Binding-site contacts:
Ligand atom N6 contacts residue PHE190 of chain 1.SA at 3.5 Å.
Ligand atom OP1 contacts residue ARG235 of chain 1.SA at 3.1 Å (salt-bridge).
Ligand atom OP1 contacts residue ARG145 of chain 1.MA at 2.3 Å (salt-bridge).
Ligand atom C6 contacts residue PHE190 of chain 1.SA at 3.3 Å (hydrophobic).
Ligand atom O3' contacts residue TYR237 of chain 1.SA at 3.6 Å.
Ligand atom C3' contacts residue ILE42 of chain 1.SA at 3.7 Å (hydrophobic).
Ligand atom OP2 contacts residue HIS149 of chain 1.MA at 3.3 Å.
Ligand atom OP1 contacts residue VAL153 of chain 1.MA at 3.3 Å.
Ligand atom OP2 contacts residue ARG235 of chain 1.SA at 2.5 Å (salt-bridge).
Ligand atom C8 contacts residue PHE190 of chain 1.SA at 3.5 Å (hydrophobic).
Ligand atom N9 contacts residue PHE190 of chain 1.SA at 3.7 Å.
Ligand atom C5 contacts residue PHE190 of chain 1.SA at 3.3 Å (hydrophobic).
Ligand atom P contacts residue ARG235 of chain 1.SA at 3.3 Å.
Ligand atom O4 contacts residue LYS85 of chain 1.SA at 3.2 Å (salt-bridge).
Ligand atom C2 contacts residue LYS34 of chain 1.MA at 3.3 Å.
Ligand atom C5' contacts residue ILE42 of chain 1.SA at 3.8 Å (hydrophobic).
Ligand atom C1' contacts residue ARG155 of chain 1.MA at 3.6 Å.
Ligand atom C7 contacts residue LEU40 of chain 1.SA at 3.5 Å (hydrophobic).
Ligand atom OP2 contacts residue ARG156 of chain 1.MA at 3.8 Å.
Ligand atom O3' contacts residue SER39 of chain 1.SA at 4.1 Å.
Ligand atom C2' contacts residue TYR237 of chain 1.SA at 4.0 Å (hydrophobic).
Ligand atom P contacts residue ARG145 of chain 1.MA at 3.7 Å.
Ligand atom N3 contacts residue LYS34 of chain 1.MA at 3.3 Å (salt-bridge).
Ligand atom C2' contacts residue ARG155 of chain 1.MA at 3.1 Å.
Ligand atom OP2 contacts residue TYR237 of chain 1.SA at 2.7 Å (h-bond).
Ligand atom P contacts residue TYR237 of chain 1.SA at 3.8 Å.
Ligand atom N3 contacts residue PHE190 of chain 1.SA at 3.9 Å.
Ligand atom O3' contacts residue VAL153 of chain 1.MA at 4.2 Å.
Ligand atom C7 contacts residue TYR237 of chain 1.SA at 4.1 Å (hydrophobic).
Ligand atom OP1 contacts residue HIS149 of chain 1.MA at 3.1 Å.
Ligand atom C2' contacts residue LYS154 of chain 1.MA at 3.6 Å.
Ligand atom C4 contacts residue PHE190 of chain 1.SA at 3.4 Å (hydrophobic).
Ligand atom C2' contacts residue LEU40 of chain 1.SA at 4.0 Å (hydrophobic).
Ligand atom P contacts residue HIS149 of chain 1.MA at 3.8 Å.
Ligand atom C2 contacts residue PHE190 of chain 1.SA at 4.2 Å (hydrophobic).
Ligand atom O5' contacts residue HIS149 of chain 1.MA at 4.2 Å.
Ligand atom N4 contacts residue TYR113 of chain 1.MA at 3.8 Å.
Ligand atom OP1 contacts residue ILE42 of chain 1.SA at 4.1 Å.
Ligand atom N7 contacts residue PHE190 of chain 1.SA at 3.5 Å.
Ligand atom N1 contacts residue PHE190 of chain 1.SA at 3.7 Å.

Sequence of chain 1.MA:
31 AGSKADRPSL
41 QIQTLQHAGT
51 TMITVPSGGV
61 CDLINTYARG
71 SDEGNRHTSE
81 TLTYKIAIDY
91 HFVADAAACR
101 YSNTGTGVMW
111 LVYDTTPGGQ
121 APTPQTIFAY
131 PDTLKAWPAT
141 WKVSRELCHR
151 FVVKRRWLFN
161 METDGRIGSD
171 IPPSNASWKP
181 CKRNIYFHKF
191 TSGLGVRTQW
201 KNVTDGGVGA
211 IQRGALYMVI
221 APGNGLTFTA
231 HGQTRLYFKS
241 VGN

This small molecule binds to this protein.
Small molecule (SMILES): Cc1cn([C@H]2C[C@H](O[P](=O)(O)OC[C@H]3O[C@@H](n4ccc(N)nc4=O)C[C@@H]3O[P](=O)(O)OC[C@H]3O[C@@H](n4ccc(N)nc4=O)C[C@@H]3O[P](=O)(O)OC[C@H]3O[C@@H](n4ccc(N)nc4=O)C[C@@H]3O[P](=O)(O)OC[C@H]3O[C@@H](n4cnc5c(N)ncnc54)C[C@@H]3O)[C@@H](CO[P](=O)(O)O[C@H]3C[C@H](n4cnc5c(N)ncnc54)O[C@@H]3CO[P](=O)(O)O[C@H]3C[C@H](n4cnc5c(N)ncnc54)O[C@@H]3CO[P](=O)(O)O[C@H]3C[C@H](n4cnc5c(N)ncnc54)O[C@@H]3CO[P](=O)(O)O[C@H]3C[C@H](n4cnc5c(N)ncnc54)O[C@@H]3COP(=O)=O)O2)c(=O)[nH]c1=O

Sequence of chain 1.SA:
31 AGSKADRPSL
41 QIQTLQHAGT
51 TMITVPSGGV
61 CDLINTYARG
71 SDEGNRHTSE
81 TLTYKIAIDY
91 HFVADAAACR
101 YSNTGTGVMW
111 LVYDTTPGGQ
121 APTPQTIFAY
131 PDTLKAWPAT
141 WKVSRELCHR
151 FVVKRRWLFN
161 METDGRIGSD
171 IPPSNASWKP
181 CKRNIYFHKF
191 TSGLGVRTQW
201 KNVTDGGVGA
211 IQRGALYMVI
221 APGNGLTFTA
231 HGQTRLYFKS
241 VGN